Sequence of chain 1.D:
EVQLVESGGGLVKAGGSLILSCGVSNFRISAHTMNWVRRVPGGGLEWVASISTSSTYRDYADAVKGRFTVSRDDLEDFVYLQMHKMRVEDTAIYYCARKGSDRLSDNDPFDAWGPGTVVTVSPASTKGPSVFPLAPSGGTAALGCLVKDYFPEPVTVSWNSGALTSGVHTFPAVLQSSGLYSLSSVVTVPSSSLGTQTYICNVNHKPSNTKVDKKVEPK

The small molecule below binds the protein below.
Small molecule (SMILES): C[C@H](O)[C@H]1O[C@H](O[C@@H]2[C@@H](O[C@@H]3[C@@H](O[C@@H]4[C@H](O)[C@@H](O)O[C@H](CO)[C@H]4O)O[C@H](CO)[C@@H](O)[C@@H]3O)O[C@H](CO)[C@@H](O)[C@@H]2O)[C@@H](O)[C@@H](O)[C@@H]1O

Binding-site contacts:
Ligand atom C6M contacts residue ASP106 of chain 1.D at 3.1 Å.
Ligand atom O6 contacts residue ASP106 of chain 1.D at 3.1 Å (salt-bridge).
Ligand atom O4 contacts residue ASN107 of chain 1.D at 3.3 Å (h-bond).
Ligand atom O4 contacts residue SER105 of chain 1.D at 2.9 Å (h-bond).
Ligand atom O3 contacts residue ASP108 of chain 1.D at 2.8 Å (salt-bridge).
Ligand atom O1 contacts residue ASP106 of chain 1.D at 3.3 Å (salt-bridge).
Ligand atom C2 contacts residue ALA31 of chain 1.D at 3.7 Å (hydrophobic).
Ligand atom C6 contacts residue THR33 of chain 1.D at 3.5 Å.
Ligand atom C3 contacts residue ASP106 of chain 1.D at 3.4 Å.
Ligand atom O3 contacts residue SER105 of chain 1.D at 3.7 Å.
Ligand atom O3 contacts residue LEU104 of chain 1.D at 3.6 Å.
Ligand atom O2 contacts residue HIS32 of chain 1.D at 3.5 Å.
Ligand atom O2 contacts residue ASP106 of chain 1.D at 3.3 Å (salt-bridge).
Ligand atom O2 contacts residue LYS99 of chain 1.D at 2.9 Å (salt-bridge).
Ligand atom O5 contacts residue SER105 of chain 1.D at 3.7 Å.
Ligand atom O4 contacts residue ASP106 of chain 1.D at 3.5 Å.
Ligand atom C1 contacts residue THR33 of chain 1.D at 3.3 Å.
Ligand atom C4 contacts residue SER105 of chain 1.D at 3.4 Å.
Ligand atom C6 contacts residue ASP106 of chain 1.D at 3.4 Å.
Ligand atom O3 contacts residue LYS99 of chain 1.D at 2.8 Å (salt-bridge).
Ligand atom O2 contacts residue THR33 of chain 1.D at 2.6 Å (h-bond).
Ligand atom C2 contacts residue ASP106 of chain 1.D at 3.0 Å.
Ligand atom O5 contacts residue ASP106 of chain 1.D at 3.5 Å (salt-bridge).
Ligand atom C1 contacts residue ALA31 of chain 1.D at 3.1 Å (hydrophobic).
Ligand atom C1 contacts residue ASP106 of chain 1.D at 3.6 Å.
Ligand atom O6 contacts residue SER105 of chain 1.D at 3.4 Å.
Ligand atom O3 contacts residue ALA31 of chain 1.D at 2.7 Å (h-bond).
Ligand atom C5 contacts residue SER105 of chain 1.D at 3.5 Å.
Ligand atom C2 contacts residue ALA31 of chain 1.D at 3.5 Å (hydrophobic).
Ligand atom O4 contacts residue ASP108 of chain 1.D at 2.9 Å (salt-bridge).
Ligand atom C6 contacts residue LEU104 of chain 1.D at 3.3 Å (hydrophobic).
Ligand atom O5 contacts residue THR33 of chain 1.D at 2.5 Å (h-bond).
Ligand atom C4 contacts residue LYS99 of chain 1.D at 3.7 Å.
Ligand atom C3 contacts residue LYS99 of chain 1.D at 3.6 Å.
Ligand atom O4 contacts residue LYS99 of chain 1.D at 3.6 Å.
Ligand atom O2 contacts residue ALA31 of chain 1.D at 3.3 Å (h-bond).
Ligand atom C2 contacts residue LYS99 of chain 1.D at 3.5 Å.
Ligand atom C3 contacts residue SER105 of chain 1.D at 3.1 Å.
Ligand atom C5 contacts residue THR33 of chain 1.D at 3.2 Å.
Ligand atom O6 contacts residue THR33 of chain 1.D at 2.6 Å (h-bond).